A protein and the small-molecule ligand that binds it are described below.
Small molecule (SMILES): CC(=O)N[C@@H]1[C@@H](O)[C@H](O)[C@@H](CO)O[C@H]1O

Sequence of chain 1.A:
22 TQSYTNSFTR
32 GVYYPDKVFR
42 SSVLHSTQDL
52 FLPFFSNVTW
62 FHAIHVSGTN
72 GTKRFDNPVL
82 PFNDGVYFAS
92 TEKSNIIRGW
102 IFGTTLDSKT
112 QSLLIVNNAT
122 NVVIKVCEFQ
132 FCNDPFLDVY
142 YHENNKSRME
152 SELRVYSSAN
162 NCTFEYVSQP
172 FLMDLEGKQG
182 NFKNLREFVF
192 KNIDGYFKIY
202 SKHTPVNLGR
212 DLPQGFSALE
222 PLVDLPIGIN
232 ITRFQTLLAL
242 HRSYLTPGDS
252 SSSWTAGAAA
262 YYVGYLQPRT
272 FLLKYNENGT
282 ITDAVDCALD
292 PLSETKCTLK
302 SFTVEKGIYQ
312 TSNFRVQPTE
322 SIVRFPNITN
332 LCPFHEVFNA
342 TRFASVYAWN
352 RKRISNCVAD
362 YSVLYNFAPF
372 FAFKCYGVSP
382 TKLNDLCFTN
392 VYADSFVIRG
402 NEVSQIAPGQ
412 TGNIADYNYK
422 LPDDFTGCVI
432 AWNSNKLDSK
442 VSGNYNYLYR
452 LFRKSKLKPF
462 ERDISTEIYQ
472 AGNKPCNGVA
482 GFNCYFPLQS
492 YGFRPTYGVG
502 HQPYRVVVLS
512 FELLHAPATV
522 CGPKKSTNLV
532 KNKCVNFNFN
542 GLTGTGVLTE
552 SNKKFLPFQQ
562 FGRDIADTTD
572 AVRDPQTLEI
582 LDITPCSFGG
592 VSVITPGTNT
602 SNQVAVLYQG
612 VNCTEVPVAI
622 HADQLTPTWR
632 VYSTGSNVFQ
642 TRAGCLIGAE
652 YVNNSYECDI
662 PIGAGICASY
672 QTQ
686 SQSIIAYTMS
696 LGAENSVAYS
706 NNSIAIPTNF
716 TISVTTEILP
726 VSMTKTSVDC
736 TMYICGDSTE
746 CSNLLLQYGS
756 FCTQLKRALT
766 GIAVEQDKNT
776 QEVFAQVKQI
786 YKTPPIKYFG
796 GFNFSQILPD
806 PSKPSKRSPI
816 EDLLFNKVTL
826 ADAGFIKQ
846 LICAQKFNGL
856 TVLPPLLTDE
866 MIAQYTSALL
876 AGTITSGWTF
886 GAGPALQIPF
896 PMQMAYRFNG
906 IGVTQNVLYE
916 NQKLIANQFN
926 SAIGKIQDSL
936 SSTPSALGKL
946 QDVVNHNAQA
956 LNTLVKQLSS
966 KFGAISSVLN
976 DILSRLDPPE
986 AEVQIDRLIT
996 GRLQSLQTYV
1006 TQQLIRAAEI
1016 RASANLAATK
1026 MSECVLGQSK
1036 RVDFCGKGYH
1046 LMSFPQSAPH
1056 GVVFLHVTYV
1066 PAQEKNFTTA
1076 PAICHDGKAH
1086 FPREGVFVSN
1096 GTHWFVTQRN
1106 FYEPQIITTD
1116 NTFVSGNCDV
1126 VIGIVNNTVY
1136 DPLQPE

Binding-site contacts:
Ligand atom O6 contacts residue GLU278 of chain 1.A at 3.5 Å (salt-bridge).
Ligand atom O5 contacts residue ASN279 of chain 1.A at 2.4 Å (h-bond).
Ligand atom C6 contacts residue GLU278 of chain 1.A at 4.5 Å.
Ligand atom N2 contacts residue ASN279 of chain 1.A at 2.9 Å (h-bond).
Ligand atom C3 contacts residue ASN279 of chain 1.A at 3.8 Å.
Ligand atom C2 contacts residue ASN279 of chain 1.A at 2.5 Å.
Ligand atom C4 contacts residue ASN279 of chain 1.A at 4.2 Å.
Ligand atom C5 contacts residue GLU278 of chain 1.A at 4.2 Å.
Ligand atom C5 contacts residue ASN279 of chain 1.A at 3.7 Å.
Ligand atom C8 contacts residue ASN279 of chain 1.A at 4.1 Å.
Ligand atom O5 contacts residue GLU278 of chain 1.A at 3.5 Å (salt-bridge).
Ligand atom C1 contacts residue GLU278 of chain 1.A at 3.8 Å.
Ligand atom C7 contacts residue ASN279 of chain 1.A at 3.7 Å.
Ligand atom C1 contacts residue ASN279 of chain 1.A at 1.4 Å.